Sequence of chain 1.A:
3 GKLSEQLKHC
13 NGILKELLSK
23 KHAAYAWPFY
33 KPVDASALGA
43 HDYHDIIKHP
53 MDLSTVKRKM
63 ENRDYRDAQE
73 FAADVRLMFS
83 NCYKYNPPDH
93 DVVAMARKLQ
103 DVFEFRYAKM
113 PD

Binding-site contacts:
Ligand atom CAP contacts residue VAL94 of chain 1.A at 4.1 Å (hydrophobic).
Ligand atom OAV contacts residue LEU40 of chain 1.A at 4.1 Å.
Ligand atom CAB contacts residue TRP29 of chain 1.A at 4.0 Å (hydrophobic).
Ligand atom CAJ contacts residue ASN88 of chain 1.A at 4.1 Å.
Ligand atom NAO contacts residue CYS84 of chain 1.A at 4.0 Å.
Ligand atom CAY contacts residue PRO30 of chain 1.A at 4.1 Å (hydrophobic).
Ligand atom CAY contacts residue MET97 of chain 1.A at 4.0 Å (hydrophobic).
Ligand atom CAF contacts residue VAL35 of chain 1.A at 4.0 Å (hydrophobic).
Ligand atom CAG contacts residue VAL94 of chain 1.A at 4.0 Å (hydrophobic).
Ligand atom CBD contacts residue LEU40 of chain 1.A at 4.1 Å (hydrophobic).
Ligand atom CBD contacts residue ALA42 of chain 1.A at 3.8 Å (hydrophobic).
Ligand atom CBE contacts residue TYR45 of chain 1.A at 3.3 Å (hydrophobic).
Ligand atom CAY contacts residue TRP29 of chain 1.A at 3.7 Å (hydrophobic).
Ligand atom CAX contacts residue PRO30 of chain 1.A at 3.9 Å (hydrophobic).
Ligand atom CAW contacts residue ALA42 of chain 1.A at 4.0 Å (hydrophobic).
Ligand atom CAP contacts residue VAL35 of chain 1.A at 4.0 Å (hydrophobic).
Ligand atom CBE contacts residue LEU40 of chain 1.A at 4.1 Å (hydrophobic).
Ligand atom NAH contacts residue VAL94 of chain 1.A at 4.0 Å.
Ligand atom CAR contacts residue PHE31 of chain 1.A at 3.6 Å (hydrophobic).
Ligand atom NAN contacts residue ASN88 of chain 1.A at 3.0 Å (h-bond).
Ligand atom CBD contacts residue TYR45 of chain 1.A at 4.1 Å (hydrophobic).
Ligand atom CAM contacts residue TRP29 of chain 1.A at 3.9 Å (hydrophobic).
Ligand atom CAX contacts residue TRP29 of chain 1.A at 4.0 Å (hydrophobic).
Ligand atom OAU contacts residue TYR87 of chain 1.A at 3.6 Å.
Ligand atom CAS contacts residue ASN88 of chain 1.A at 3.7 Å.
Ligand atom CL1 contacts residue ASP93 of chain 1.A at 4.0 Å.
Ligand atom CAQ contacts residue VAL94 of chain 1.A at 3.7 Å (hydrophobic).
Ligand atom CBE contacts residue VAL35 of chain 1.A at 3.3 Å (hydrophobic).
Ligand atom CAX contacts residue VAL94 of chain 1.A at 3.6 Å (hydrophobic).
Ligand atom CAS contacts residue TYR87 of chain 1.A at 3.7 Å (hydrophobic).
Ligand atom NAO contacts residue ASN88 of chain 1.A at 3.5 Å (h-bond).
Ligand atom CAF contacts residue PRO30 of chain 1.A at 3.4 Å (hydrophobic).
Ligand atom OAL contacts residue TRP29 of chain 1.A at 3.4 Å.
Ligand atom CAY contacts residue VAL94 of chain 1.A at 4.0 Å (hydrophobic).
Ligand atom CAR contacts residue PRO30 of chain 1.A at 3.5 Å (hydrophobic).
Ligand atom CBB contacts residue VAL94 of chain 1.A at 4.0 Å (hydrophobic).
Ligand atom CBD contacts residue TYR87 of chain 1.A at 3.4 Å (hydrophobic).
Ligand atom CAR contacts residue VAL35 of chain 1.A at 4.1 Å (hydrophobic).
Ligand atom CAA contacts residue PRO30 of chain 1.A at 3.5 Å (hydrophobic).
Ligand atom NAK contacts residue VAL94 of chain 1.A at 4.2 Å.

The protein below binds the small molecule below.
Small molecule (SMILES): CC[C@@H](C(=O)OC)[C@@H]1N=C(c2ccc(Cl)cc2)c2cc(OC)ccc2-n2c(C)nnc21